Sequence of chain 1.A:
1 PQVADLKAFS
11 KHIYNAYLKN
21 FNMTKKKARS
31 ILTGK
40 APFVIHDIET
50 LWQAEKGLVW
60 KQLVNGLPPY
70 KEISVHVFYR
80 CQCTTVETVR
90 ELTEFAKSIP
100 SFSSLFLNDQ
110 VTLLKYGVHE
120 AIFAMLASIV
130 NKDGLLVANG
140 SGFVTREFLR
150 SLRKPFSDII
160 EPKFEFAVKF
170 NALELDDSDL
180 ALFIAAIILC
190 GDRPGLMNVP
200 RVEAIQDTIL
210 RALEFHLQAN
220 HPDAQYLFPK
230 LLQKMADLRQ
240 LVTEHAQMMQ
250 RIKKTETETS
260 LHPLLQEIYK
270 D

A protein and the small-molecule ligand that binds it are described below.
Small molecule (SMILES): COc1ccc(-c2ccc(C(=O)N(Cc3ccccc3OCCCCCC(=O)O)C3CC3)cc2)cc1

Binding-site contacts:
Ligand atom C12 contacts residue THR84 of chain 1.A at 3.7 Å.
Ligand atom O2 contacts residue TYR268 of chain 1.A at 2.6 Å (h-bond).
Ligand atom C16 contacts residue ARG79 of chain 1.A at 3.8 Å.
Ligand atom C13 contacts residue PGO1 of chain 1.D at 3.7 Å.
Ligand atom O contacts residue CYS80 of chain 1.A at 3.6 Å.
Ligand atom C20 contacts residue ARG79 of chain 1.A at 3.7 Å.
Ligand atom C24 contacts residue ARG79 of chain 1.A at 3.7 Å.
Ligand atom C12 contacts residue HIS118 of chain 1.A at 3.5 Å.
Ligand atom C22 contacts residue ILE121 of chain 1.A at 3.8 Å (hydrophobic).
Ligand atom C17 contacts residue CYS80 of chain 1.A at 3.8 Å (hydrophobic).
Ligand atom C12 contacts residue TYR268 of chain 1.A at 3.6 Å (hydrophobic).
Ligand atom C25 contacts residue VAL76 of chain 1.A at 3.8 Å (hydrophobic).
Ligand atom C3 contacts residue LEU125 of chain 1.A at 3.6 Å (hydrophobic).
Ligand atom C9 contacts residue CYS80 of chain 1.A at 3.8 Å (hydrophobic).
Ligand atom O2 contacts residue HIS244 of chain 1.A at 2.7 Å (h-bond).
Ligand atom C6 contacts residue CYS80 of chain 1.A at 3.5 Å (hydrophobic).
Ligand atom C16 contacts residue THR83 of chain 1.A at 3.4 Å.
Ligand atom C2 contacts residue LYS162 of chain 1.A at 3.6 Å.
Ligand atom O1 contacts residue THR84 of chain 1.A at 2.9 Å (h-bond).
Ligand atom C19 contacts residue VAL136 of chain 1.A at 3.8 Å (hydrophobic).
Ligand atom C8 contacts residue CYS80 of chain 1.A at 3.8 Å (hydrophobic).
Ligand atom O3 contacts residue THR83 of chain 1.A at 3.3 Å.
Ligand atom C11 contacts residue THR84 of chain 1.A at 3.7 Å.
Ligand atom C1 contacts residue ILE159 of chain 1.A at 3.7 Å (hydrophobic).
Ligand atom O4 contacts residue LEU50 of chain 1.A at 3.5 Å.
Ligand atom O1 contacts residue HIS118 of chain 1.A at 3.0 Å (h-bond).
Ligand atom C29 contacts residue GLU54 of chain 1.A at 3.6 Å.
Ligand atom O1 contacts residue LEU264 of chain 1.A at 3.5 Å.
Ligand atom C29 contacts residue TRP59 of chain 1.A at 3.7 Å (hydrophobic).
Ligand atom O2 contacts residue HIS118 of chain 1.A at 3.3 Å (h-bond).
Ligand atom C17 contacts residue LEU134 of chain 1.A at 3.7 Å (hydrophobic).
Ligand atom C4 contacts residue LEU125 of chain 1.A at 3.8 Å (hydrophobic).
Ligand atom C11 contacts residue LEU264 of chain 1.A at 3.8 Å (hydrophobic).
Ligand atom C28 contacts residue TRP59 of chain 1.A at 3.4 Å (hydrophobic).
Ligand atom C23 contacts residue THR84 of chain 1.A at 3.6 Å.
Ligand atom C23 contacts residue THR83 of chain 1.A at 3.7 Å.
Ligand atom C29 contacts residue LEU50 of chain 1.A at 3.8 Å (hydrophobic).
Ligand atom C12 contacts residue LEU264 of chain 1.A at 3.8 Å (hydrophobic).
Ligand atom O3 contacts residue LEU134 of chain 1.A at 3.8 Å.
Ligand atom C2 contacts residue ILE159 of chain 1.A at 3.5 Å (hydrophobic).